The small molecule below binds the protein below.
Small molecule (SMILES): CC(=O)N[C@@H]1[C@@H](O)[C@H](O)[C@@H](CO)O[C@H]1O

Binding-site contacts:
Ligand atom C6 contacts residue NAG1 of chain 29.R at 4.3 Å.
Ligand atom C8 contacts residue SER70 of chain 29.B at 3.7 Å.
Ligand atom C8 contacts residue ARG57 of chain 29.B at 4.2 Å.
Ligand atom O5 contacts residue MET33 of chain 29.B at 4.2 Å.
Ligand atom C5 contacts residue MET33 of chain 29.B at 3.7 Å (hydrophobic).
Ligand atom C2 contacts residue ASN69 of chain 29.B at 4.2 Å.
Ligand atom C2 contacts residue VAL31 of chain 29.B at 4.0 Å (hydrophobic).
Ligand atom O1 contacts residue SER70 of chain 29.B at 4.2 Å.
Ligand atom O5 contacts residue ASN69 of chain 29.B at 2.8 Å (h-bond).
Ligand atom N2 contacts residue ASN69 of chain 29.B at 4.3 Å.
Ligand atom C6 contacts residue LEU24 of chain 29.B at 4.5 Å (hydrophobic).
Ligand atom C6 contacts residue ASN69 of chain 29.B at 4.4 Å.
Ligand atom C7 contacts residue ASN69 of chain 29.B at 3.8 Å.
Ligand atom C5 contacts residue VAL31 of chain 29.B at 4.2 Å (hydrophobic).
Ligand atom C8 contacts residue ASN69 of chain 29.B at 3.4 Å.
Ligand atom C6 contacts residue MET33 of chain 29.B at 3.5 Å (hydrophobic).
Ligand atom O6 contacts residue NAG1 of chain 29.R at 3.0 Å.
Ligand atom O3 contacts residue VAL31 of chain 29.B at 3.6 Å.
Ligand atom C1 contacts residue VAL31 of chain 29.B at 4.3 Å (hydrophobic).
Ligand atom O1 contacts residue VAL31 of chain 29.B at 3.4 Å (h-bond).
Ligand atom O3 contacts residue NAG1 of chain 29.R at 2.6 Å (h-bond).
Ligand atom O1 contacts residue ASN69 of chain 29.B at 2.1 Å (h-bond).
Ligand atom C4 contacts residue NAG1 of chain 29.R at 3.2 Å.
Ligand atom C1 contacts residue ASN69 of chain 29.B at 2.7 Å.
Ligand atom C4 contacts residue VAL31 of chain 29.B at 3.8 Å (hydrophobic).
Ligand atom C7 contacts residue SER70 of chain 29.B at 4.4 Å.
Ligand atom C3 contacts residue VAL31 of chain 29.B at 3.0 Å (hydrophobic).
Ligand atom C5 contacts residue ASN69 of chain 29.B at 3.7 Å.
Ligand atom C5 contacts residue NAG1 of chain 29.R at 4.3 Å.
Ligand atom O7 contacts residue ASN69 of chain 29.B at 3.8 Å.
Ligand atom N2 contacts residue VAL31 of chain 29.B at 4.0 Å.
Ligand atom O4 contacts residue NAG1 of chain 29.R at 3.0 Å.
Ligand atom O1 contacts residue MET33 of chain 29.B at 3.9 Å.
Ligand atom O4 contacts residue VAL31 of chain 29.B at 3.3 Å.
Ligand atom C3 contacts residue NAG1 of chain 29.R at 3.7 Å.

Sequence of chain 29.B:
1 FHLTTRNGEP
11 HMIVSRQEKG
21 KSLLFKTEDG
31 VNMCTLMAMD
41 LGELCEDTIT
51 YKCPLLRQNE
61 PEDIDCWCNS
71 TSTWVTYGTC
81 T